A small-molecule ligand and the protein it binds are described below.
Small molecule (SMILES): CC(=O)N[C@H]1[C@H](O[C@H]2[C@H](O)[C@@H](NC(C)=O)CO[C@@H]2CO)O[C@H](CO)[C@@H](O)[C@@H]1O

Binding-site contacts:
Ligand atom O7 contacts residue ASN355 of chain 1.C at 2.9 Å (h-bond).
Ligand atom C2 contacts residue ASN355 of chain 1.C at 2.5 Å.
Ligand atom C8 contacts residue ASN355 of chain 1.C at 4.0 Å.
Ligand atom C8 contacts residue NAG1 of chain 1.GB at 3.6 Å.
Ligand atom C7 contacts residue SER357 of chain 1.C at 4.5 Å.
Ligand atom C4 contacts residue ASN355 of chain 1.C at 4.3 Å.
Ligand atom C8 contacts residue THR342 of chain 1.C at 3.8 Å.
Ligand atom C8 contacts residue ARG387 of chain 1.C at 4.0 Å.
Ligand atom C5 contacts residue ASN355 of chain 1.C at 3.7 Å.
Ligand atom O7 contacts residue SER357 of chain 1.C at 3.3 Å.
Ligand atom C1 contacts residue ASN355 of chain 1.C at 1.4 Å.
Ligand atom N2 contacts residue ASN355 of chain 1.C at 2.9 Å (h-bond).
Ligand atom C6 contacts residue NAG1 of chain 1.GB at 4.0 Å.
Ligand atom C1 contacts residue SER357 of chain 1.C at 4.1 Å.
Ligand atom O5 contacts residue ASN355 of chain 1.C at 2.4 Å (h-bond).
Ligand atom C5 contacts residue SER357 of chain 1.C at 4.4 Å.
Ligand atom O7 contacts residue THR341 of chain 1.C at 4.4 Å.
Ligand atom C3 contacts residue ASN355 of chain 1.C at 3.8 Å.
Ligand atom C7 contacts residue ASN355 of chain 1.C at 3.2 Å.

Sequence of chain 1.C:
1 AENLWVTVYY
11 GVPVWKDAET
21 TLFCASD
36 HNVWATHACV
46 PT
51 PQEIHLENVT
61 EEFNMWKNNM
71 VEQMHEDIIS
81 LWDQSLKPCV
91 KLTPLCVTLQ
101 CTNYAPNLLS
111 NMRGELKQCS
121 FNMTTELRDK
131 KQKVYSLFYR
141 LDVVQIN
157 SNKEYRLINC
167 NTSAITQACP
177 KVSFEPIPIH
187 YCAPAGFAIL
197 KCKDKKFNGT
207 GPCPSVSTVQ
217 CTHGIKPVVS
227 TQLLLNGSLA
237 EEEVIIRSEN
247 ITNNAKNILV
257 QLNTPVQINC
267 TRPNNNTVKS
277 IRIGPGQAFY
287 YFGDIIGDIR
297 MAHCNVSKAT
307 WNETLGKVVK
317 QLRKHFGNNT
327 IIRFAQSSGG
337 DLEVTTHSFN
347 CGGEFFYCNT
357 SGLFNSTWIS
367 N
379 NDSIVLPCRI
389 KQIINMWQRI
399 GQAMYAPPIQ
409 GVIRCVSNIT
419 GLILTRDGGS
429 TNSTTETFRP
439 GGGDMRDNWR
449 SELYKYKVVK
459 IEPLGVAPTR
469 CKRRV